Binding-site contacts:
Ligand atom C4 contacts residue SER140 of chain 3.A at 3.7 Å.
Ligand atom O5 contacts residue PRO185 of chain 3.A at 4.2 Å.
Ligand atom O5 contacts residue LEU141 of chain 3.A at 3.7 Å.
Ligand atom C2 contacts residue PRO185 of chain 3.A at 3.9 Å (hydrophobic).
Ligand atom C3 contacts residue TYR153 of chain 3.A at 3.5 Å (hydrophobic).
Ligand atom C2 contacts residue GLY184 of chain 3.A at 3.8 Å.
Ligand atom O3 contacts residue PRO183 of chain 3.A at 2.8 Å (h-bond).
Ligand atom C1 contacts residue TYR153 of chain 3.A at 3.8 Å (hydrophobic).
Ligand atom O6 contacts residue THR147 of chain 3.A at 3.5 Å.
Ligand atom C2 contacts residue TRP194 of chain 3.A at 4.2 Å (hydrophobic).
Ligand atom O3 contacts residue SER140 of chain 3.A at 2.5 Å (h-bond).
Ligand atom C3 contacts residue GLY184 of chain 3.A at 4.0 Å.
Ligand atom O3 contacts residue GLY184 of chain 3.A at 3.0 Å (h-bond).
Ligand atom C4 contacts residue GLU150 of chain 3.A at 3.8 Å.
Ligand atom C6 contacts residue GLU150 of chain 3.A at 3.0 Å.
Ligand atom O4 contacts residue TRP194 of chain 3.A at 3.1 Å.
Ligand atom O2 contacts residue PRO185 of chain 3.A at 3.9 Å.
Ligand atom O3 contacts residue TYR153 of chain 3.A at 4.2 Å.
Ligand atom C4 contacts residue TRP194 of chain 3.A at 4.2 Å (hydrophobic).
Ligand atom C6 contacts residue TRP194 of chain 3.A at 3.9 Å (hydrophobic).
Ligand atom C4 contacts residue TYR153 of chain 3.A at 3.7 Å (hydrophobic).
Ligand atom O3 contacts residue PRO185 of chain 3.A at 3.9 Å.
Ligand atom C5 contacts residue TRP194 of chain 3.A at 4.1 Å (hydrophobic).
Ligand atom O6 contacts residue GLU150 of chain 3.A at 2.5 Å (salt-bridge).
Ligand atom O3 contacts residue LEU141 of chain 3.A at 4.2 Å.
Ligand atom O2 contacts residue GLY184 of chain 3.A at 3.1 Å (h-bond).
Ligand atom O5 contacts residue ALA142 of chain 3.A at 4.0 Å.
Ligand atom C2 contacts residue TYR153 of chain 3.A at 4.0 Å (hydrophobic).
Ligand atom O5 contacts residue PRO183 of chain 3.A at 4.1 Å.
Ligand atom O5 contacts residue GLY184 of chain 3.A at 4.0 Å.
Ligand atom C3 contacts residue SER140 of chain 3.A at 3.1 Å.
Ligand atom O4 contacts residue TYR92 of chain 3.A at 3.5 Å.
Ligand atom O4 contacts residue GLU150 of chain 3.A at 3.7 Å.
Ligand atom O4 contacts residue TYR153 of chain 3.A at 4.2 Å.
Ligand atom C1 contacts residue TYR92 of chain 3.A at 4.2 Å (hydrophobic).
Ligand atom C5 contacts residue PRO185 of chain 3.A at 4.0 Å (hydrophobic).
Ligand atom C5 contacts residue SER140 of chain 3.A at 4.2 Å.
Ligand atom C5 contacts residue GLU150 of chain 3.A at 3.8 Å.
Ligand atom O5 contacts residue SER140 of chain 3.A at 3.4 Å (h-bond).
Ligand atom O2 contacts residue VAL186 of chain 3.A at 4.0 Å.

Sequence of chain 3.A:
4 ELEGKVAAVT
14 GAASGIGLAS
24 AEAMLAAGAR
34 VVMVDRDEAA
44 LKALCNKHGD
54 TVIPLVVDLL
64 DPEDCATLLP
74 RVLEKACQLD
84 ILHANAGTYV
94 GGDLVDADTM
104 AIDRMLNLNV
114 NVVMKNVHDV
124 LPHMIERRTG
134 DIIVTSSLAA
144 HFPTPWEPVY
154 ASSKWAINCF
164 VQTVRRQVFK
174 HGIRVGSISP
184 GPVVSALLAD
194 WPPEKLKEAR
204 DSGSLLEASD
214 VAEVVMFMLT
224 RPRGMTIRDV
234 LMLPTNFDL

A protein and the small-molecule ligand that binds it are described below.
Small molecule (SMILES): OC[C@@H](O)[C@@H](O)[C@H](O)[C@@H](O)CO